A protein and the small-molecule ligand that binds it are described below.
Small molecule (SMILES): Nc1nc2c(ncn2[C@@H]2O[C@@H]3CO[P](=O)(O)O[C@H]4[C@@H](O)[C@H](n5cnc6c(=O)[nH]c(N)nc65)O[C@@H]4CO[P](=O)(O)O[C@H]3[C@H]2O)c(=O)[nH]1

Sequence of chain 1.D:
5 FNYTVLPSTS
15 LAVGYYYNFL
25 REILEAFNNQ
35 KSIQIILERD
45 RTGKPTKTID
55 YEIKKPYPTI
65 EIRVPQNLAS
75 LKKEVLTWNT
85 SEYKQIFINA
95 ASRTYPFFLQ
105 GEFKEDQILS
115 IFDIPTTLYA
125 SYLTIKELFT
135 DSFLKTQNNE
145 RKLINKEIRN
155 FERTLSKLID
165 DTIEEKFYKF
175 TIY

Binding-site contacts:
Ligand atom O61 contacts residue PHE102 of chain 1.C at 3.2 Å (h-bond).
Ligand atom N7 contacts residue ARG97 of chain 1.D at 2.9 Å (salt-bridge).
Ligand atom O1P contacts residue ASN22 of chain 1.D at 2.9 Å (h-bond).
Ligand atom O61 contacts residue ARG97 of chain 1.C at 3.0 Å (salt-bridge).
Ligand atom O2' contacts residue THR120 of chain 1.D at 3.0 Å (h-bond).
Ligand atom O2A contacts residue THR121 of chain 1.C at 3.1 Å (h-bond).
Ligand atom C4 contacts residue TYR99 of chain 1.C at 3.3 Å (hydrophobic).
Ligand atom O6 contacts residue PHE102 of chain 1.D at 3.1 Å (h-bond).
Ligand atom O6 contacts residue ARG97 of chain 1.D at 2.8 Å (salt-bridge).
Ligand atom N3 contacts residue TYR99 of chain 1.C at 3.4 Å (h-bond).
Ligand atom C2 contacts residue PHE23 of chain 1.D at 3.3 Å (hydrophobic).
Ligand atom C41 contacts residue PHE23 of chain 1.C at 3.4 Å (hydrophobic).
Ligand atom N1 contacts residue PHE23 of chain 1.D at 3.4 Å.
Ligand atom C61 contacts residue TYR99 of chain 1.D at 3.0 Å (hydrophobic).
Ligand atom C2 contacts residue TYR99 of chain 1.C at 3.2 Å (hydrophobic).
Ligand atom O2P contacts residue THR120 of chain 1.C at 2.6 Å (h-bond).
Ligand atom C2' contacts residue THR120 of chain 1.D at 3.4 Å.
Ligand atom N71 contacts residue ARG97 of chain 1.C at 3.0 Å (salt-bridge).
Ligand atom C5 contacts residue PHE23 of chain 1.D at 3.4 Å (hydrophobic).
Ligand atom O3' contacts residue THR121 of chain 1.D at 3.2 Å.
Ligand atom O21 contacts residue THR120 of chain 1.D at 2.4 Å (h-bond).
Ligand atom N3 contacts residue PHE23 of chain 1.D at 3.3 Å.
Ligand atom C4 contacts residue PHE23 of chain 1.D at 3.3 Å (hydrophobic).
Ligand atom C51 contacts residue TYR99 of chain 1.D at 3.2 Å (hydrophobic).
Ligand atom N11 contacts residue TYR99 of chain 1.D at 3.0 Å (h-bond).
Ligand atom C6 contacts residue TYR99 of chain 1.C at 3.3 Å (hydrophobic).
Ligand atom C21 contacts residue TYR99 of chain 1.D at 3.2 Å (hydrophobic).
Ligand atom O2A contacts residue THR120 of chain 1.C at 3.4 Å (h-bond).
Ligand atom N2 contacts residue ASP117 of chain 1.D at 3.1 Å (salt-bridge).
Ligand atom C2 contacts residue PHE102 of chain 1.D at 3.2 Å (hydrophobic).
Ligand atom C5 contacts residue TYR99 of chain 1.C at 3.3 Å (hydrophobic).
Ligand atom O2' contacts residue THR121 of chain 1.D at 3.3 Å (h-bond).
Ligand atom N21 contacts residue ASP117 of chain 1.C at 2.4 Å (salt-bridge).
Ligand atom N1 contacts residue TYR99 of chain 1.C at 3.2 Å (h-bond).
Ligand atom N11 contacts residue PHE102 of chain 1.C at 2.8 Å (h-bond).
Ligand atom N2 contacts residue PHE102 of chain 1.D at 2.9 Å (h-bond).
Ligand atom O11 contacts residue ASN22 of chain 1.C at 3.0 Å (h-bond).
Ligand atom N21 contacts residue PHE102 of chain 1.C at 3.1 Å (h-bond).
Ligand atom N1 contacts residue PHE102 of chain 1.D at 2.7 Å (h-bond).
Ligand atom O3A contacts residue THR121 of chain 1.C at 3.2 Å.

Sequence of chain 1.C:
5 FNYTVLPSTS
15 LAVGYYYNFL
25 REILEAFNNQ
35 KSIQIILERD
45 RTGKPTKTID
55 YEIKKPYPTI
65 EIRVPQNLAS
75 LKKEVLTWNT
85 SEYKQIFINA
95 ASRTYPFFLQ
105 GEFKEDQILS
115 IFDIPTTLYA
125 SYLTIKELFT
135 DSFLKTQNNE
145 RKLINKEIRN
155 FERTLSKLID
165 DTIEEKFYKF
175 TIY